The protein below binds the small molecule below.
Small molecule (SMILES): CC[C@H](C)[C@H](NC(=O)[C@H](CC(C)C)NC(=O)[C@H](CCC(N)=O)NC(=O)[C@H](Cc1ccc(O)cc1)NC(=O)[C@@H](NC(=O)[C@@H](N)CC(=O)O)[C@@H](C)CC)C(=O)N[C@H](C=O)CCSC

Sequence of chain 1.C:
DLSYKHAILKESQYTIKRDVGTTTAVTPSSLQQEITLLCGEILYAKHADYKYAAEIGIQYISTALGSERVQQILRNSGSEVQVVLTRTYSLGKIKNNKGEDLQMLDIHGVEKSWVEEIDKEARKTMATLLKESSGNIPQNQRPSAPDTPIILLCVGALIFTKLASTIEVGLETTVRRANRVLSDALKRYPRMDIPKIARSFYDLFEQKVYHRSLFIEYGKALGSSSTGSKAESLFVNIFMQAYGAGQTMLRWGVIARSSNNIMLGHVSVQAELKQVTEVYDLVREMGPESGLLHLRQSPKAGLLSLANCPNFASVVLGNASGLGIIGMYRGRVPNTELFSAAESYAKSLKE

Binding-site contacts:
Ligand atom CB contacts residue LEU46 of chain 1.C at 3.7 Å (hydrophobic).
Ligand atom CE2 contacts residue ILE103 of chain 1.C at 4.2 Å (hydrophobic).
Ligand atom SD contacts residue MET135 of chain 1.C at 3.5 Å.
Ligand atom CG contacts residue ILE103 of chain 1.C at 3.4 Å (hydrophobic).
Ligand atom CD1 contacts residue MET135 of chain 1.C at 4.1 Å (hydrophobic).
Ligand atom CE1 contacts residue ARG132 of chain 1.C at 4.2 Å.
Ligand atom O contacts residue SER153 of chain 1.C at 3.2 Å (h-bond).
Ligand atom CG1 contacts residue LYS133 of chain 1.C at 4.0 Å.
Ligand atom CB contacts residue PRO152 of chain 1.C at 4.0 Å (hydrophobic).
Ligand atom C contacts residue ARG132 of chain 1.C at 4.1 Å.
Ligand atom N contacts residue ARG132 of chain 1.C at 3.9 Å.
Ligand atom CD1 contacts residue ILE103 of chain 1.C at 3.9 Å (hydrophobic).
Ligand atom O contacts residue ASN106 of chain 1.C at 4.0 Å.
Ligand atom SD contacts residue TYR53 of chain 1.C at 3.3 Å (h-bond).
Ligand atom O contacts residue LYS104 of chain 1.C at 4.1 Å.
Ligand atom CB contacts residue ILE103 of chain 1.C at 3.6 Å (hydrophobic).
Ligand atom O contacts residue ARG151 of chain 1.C at 3.0 Å (salt-bridge).
Ligand atom C contacts residue SER153 of chain 1.C at 3.1 Å.
Ligand atom C contacts residue ARG132 of chain 1.C at 3.9 Å.
Ligand atom O contacts residue ARG132 of chain 1.C at 3.8 Å.
Ligand atom O contacts residue ARG132 of chain 1.C at 3.2 Å.
Ligand atom CD1 contacts residue ARG132 of chain 1.C at 4.0 Å.
Ligand atom CD1 contacts residue ARG132 of chain 1.C at 3.7 Å.
Ligand atom CD1 contacts residue LYS133 of chain 1.C at 3.6 Å.
Ligand atom CB contacts residue ASN106 of chain 1.C at 4.1 Å.
Ligand atom O contacts residue ASN105 of chain 1.C at 4.0 Å.
Ligand atom C contacts residue ARG151 of chain 1.C at 3.7 Å.
Ligand atom O contacts residue ARG132 of chain 1.C at 3.7 Å.
Ligand atom CG1 contacts residue ARG132 of chain 1.C at 3.5 Å.
Ligand atom CG contacts residue ARG132 of chain 1.C at 4.1 Å.
Ligand atom CA contacts residue ARG132 of chain 1.C at 3.9 Å.
Ligand atom CD2 contacts residue ILE103 of chain 1.C at 3.6 Å (hydrophobic).
Ligand atom CE contacts residue TYR53 of chain 1.C at 3.1 Å (hydrophobic).
Ligand atom CD1 contacts residue ARG132 of chain 1.C at 3.2 Å.
Ligand atom CE contacts residue ARG132 of chain 1.C at 3.4 Å.
Ligand atom CD1 contacts residue LEU111 of chain 1.C at 3.8 Å (hydrophobic).
Ligand atom SD contacts residue PRO152 of chain 1.C at 3.7 Å.
Ligand atom CD1 contacts residue ALA136 of chain 1.C at 3.7 Å (hydrophobic).
Ligand atom CB contacts residue ARG132 of chain 1.C at 4.1 Å.
Ligand atom CD1 contacts residue LYS129 of chain 1.C at 4.1 Å.